Binding-site contacts:
Ligand atom O1A contacts residue SER131 of chain 3.A at 3.2 Å (h-bond).
Ligand atom C4 contacts residue MOH1 of chain 3.F at 3.8 Å.
Ligand atom C1 contacts residue SER131 of chain 3.A at 3.9 Å.
Ligand atom C2 contacts residue MOH1 of chain 3.F at 1.4 Å.
Ligand atom N5 contacts residue ALA129 of chain 3.A at 3.3 Å (h-bond).
Ligand atom O8 contacts residue TRP146 of chain 3.A at 4.0 Å.
Ligand atom C10 contacts residue ALA129 of chain 3.A at 4.0 Å (hydrophobic).
Ligand atom C1 contacts residue MOH1 of chain 3.F at 2.6 Å.
Ligand atom O8 contacts residue TYR92 of chain 3.A at 3.5 Å (h-bond).
Ligand atom O1B contacts residue MOH1 of chain 3.F at 3.1 Å (h-bond).
Ligand atom C3 contacts residue MOH1 of chain 3.F at 2.5 Å.
Ligand atom O9 contacts residue SER223 of chain 3.A at 2.8 Å (h-bond).
Ligand atom C9 contacts residue LEU189 of chain 3.A at 4.1 Å (hydrophobic).
Ligand atom C11 contacts residue GLY128 of chain 3.A at 3.9 Å.
Ligand atom C9 contacts residue HIS178 of chain 3.A at 3.8 Å.
Ligand atom O9 contacts residue SER180 of chain 3.A at 4.0 Å.
Ligand atom C9 contacts residue SER223 of chain 3.A at 3.9 Å.
Ligand atom O10 contacts residue LEU189 of chain 3.A at 3.7 Å.
Ligand atom C11 contacts residue ALA129 of chain 3.A at 3.7 Å (hydrophobic).
Ligand atom C9 contacts residue GLU185 of chain 3.A at 3.2 Å.
Ligand atom C7 contacts residue GLU185 of chain 3.A at 4.0 Å.
Ligand atom C8 contacts residue TYR92 of chain 3.A at 4.1 Å (hydrophobic).
Ligand atom C6 contacts residue MOH1 of chain 3.F at 3.3 Å.
Ligand atom C8 contacts residue GLU185 of chain 3.A at 3.6 Å.
Ligand atom O6 contacts residue MOH1 of chain 3.F at 1.9 Å (h-bond).
Ligand atom O9 contacts residue HIS178 of chain 3.A at 4.1 Å.
Ligand atom O1B contacts residue THR130 of chain 3.A at 3.4 Å (h-bond).
Ligand atom N5 contacts residue TRP146 of chain 3.A at 4.0 Å.
Ligand atom O9 contacts residue TYR92 of chain 3.A at 3.3 Å (h-bond).
Ligand atom O8 contacts residue LEU221 of chain 3.A at 3.5 Å.
Ligand atom O1B contacts residue SER131 of chain 3.A at 3.8 Å.
Ligand atom C5 contacts residue MOH1 of chain 3.F at 4.0 Å.
Ligand atom O1B contacts residue LEU221 of chain 3.A at 3.8 Å.
Ligand atom C9 contacts residue TYR92 of chain 3.A at 3.5 Å (hydrophobic).
Ligand atom O1A contacts residue THR130 of chain 3.A at 4.0 Å.
Ligand atom C11 contacts residue LEU148 of chain 3.A at 3.6 Å (hydrophobic).
Ligand atom O7 contacts residue GLU185 of chain 3.A at 3.2 Å (salt-bridge).
Ligand atom C11 contacts residue TRP146 of chain 3.A at 3.8 Å (hydrophobic).
Ligand atom O1A contacts residue MOH1 of chain 3.F at 3.5 Å (h-bond).
Ligand atom O9 contacts residue GLU185 of chain 3.A at 2.4 Å (salt-bridge).

Sequence of chain 3.A:
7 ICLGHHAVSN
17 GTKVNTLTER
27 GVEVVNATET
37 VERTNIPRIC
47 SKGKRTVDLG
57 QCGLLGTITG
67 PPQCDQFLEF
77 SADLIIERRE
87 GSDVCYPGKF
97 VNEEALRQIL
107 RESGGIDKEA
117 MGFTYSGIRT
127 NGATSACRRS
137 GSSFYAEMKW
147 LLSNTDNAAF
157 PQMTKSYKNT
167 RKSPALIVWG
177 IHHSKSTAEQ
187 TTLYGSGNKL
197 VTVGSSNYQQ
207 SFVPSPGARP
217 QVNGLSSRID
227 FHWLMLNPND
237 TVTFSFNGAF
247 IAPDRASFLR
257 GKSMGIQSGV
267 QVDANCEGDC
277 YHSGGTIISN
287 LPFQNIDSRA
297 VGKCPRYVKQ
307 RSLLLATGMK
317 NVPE

This protein binds this small molecule.
Small molecule (SMILES): CC(=O)N[C@H]1[C@H]([C@H](O)[C@H](O)CO)O[C@@](O)(C(=O)O)C[C@@H]1O